Binding-site contacts:
Ligand atom C4 contacts residue ASP108 of chain 1.A at 3.2 Å.
Ligand atom C3 contacts residue ASN107 of chain 1.A at 3.9 Å.
Ligand atom O4 contacts residue ASP108 of chain 1.A at 2.5 Å (salt-bridge).
Ligand atom C2 contacts residue GLY68 of chain 1.A at 3.8 Å.
Ligand atom O4 contacts residue VAL109 of chain 1.A at 3.5 Å.
Ligand atom C6 contacts residue GLY135 of chain 1.A at 3.7 Å.
Ligand atom O7 contacts residue ALA80 of chain 1.A at 3.7 Å.
Ligand atom C1 contacts residue ILE136 of chain 1.A at 3.9 Å (hydrophobic).
Ligand atom C7 contacts residue GLY81 of chain 1.A at 3.5 Å.
Ligand atom O5 contacts residue ILE136 of chain 1.A at 3.7 Å.
Ligand atom C7 contacts residue GLU157 of chain 1.A at 3.5 Å.
Ligand atom C6 contacts residue ASP108 of chain 1.A at 3.2 Å.
Ligand atom C6 contacts residue ILE136 of chain 1.A at 4.0 Å (hydrophobic).
Ligand atom O5 contacts residue GLY135 of chain 1.A at 3.5 Å.
Ligand atom O3 contacts residue ALA67 of chain 1.A at 3.9 Å.
Ligand atom O3 contacts residue GLY68 of chain 1.A at 2.8 Å (h-bond).
Ligand atom O7 contacts residue GLY81 of chain 1.A at 2.8 Å (h-bond).
Ligand atom C8 contacts residue ALA80 of chain 1.A at 3.9 Å (hydrophobic).
Ligand atom O3 contacts residue ASN107 of chain 1.A at 3.0 Å (h-bond).
Ligand atom O3 contacts residue GLU157 of chain 1.A at 2.7 Å (salt-bridge).
Ligand atom C3 contacts residue GLU157 of chain 1.A at 3.2 Å.
Ligand atom O7 contacts residue GLY68 of chain 1.A at 3.7 Å.
Ligand atom O6 contacts residue ALA67 of chain 1.A at 4.0 Å.
Ligand atom O4 contacts residue ASN107 of chain 1.A at 3.4 Å (h-bond).
Ligand atom O6 contacts residue ASP108 of chain 1.A at 2.5 Å (salt-bridge).
Ligand atom C6 contacts residue GLY137 of chain 1.A at 3.7 Å.
Ligand atom O5 contacts residue GLU172 of chain 1.A at 3.8 Å.
Ligand atom C5 contacts residue ILE136 of chain 1.A at 3.6 Å (hydrophobic).
Ligand atom C3 contacts residue GLY68 of chain 1.A at 3.7 Å.
Ligand atom C8 contacts residue GLY81 of chain 1.A at 3.4 Å.
Ligand atom N2 contacts residue GLU157 of chain 1.A at 2.6 Å (salt-bridge).
Ligand atom O1 contacts residue GLU172 of chain 1.A at 3.1 Å (salt-bridge).
Ligand atom C8 contacts residue GLU157 of chain 1.A at 3.5 Å.
Ligand atom C2 contacts residue GLU157 of chain 1.A at 3.5 Å.
Ligand atom C8 contacts residue TYR79 of chain 1.A at 4.0 Å (hydrophobic).
Ligand atom C5 contacts residue GLY137 of chain 1.A at 3.7 Å.
Ligand atom O4 contacts residue GLY137 of chain 1.A at 3.6 Å.
Ligand atom C7 contacts residue GLY68 of chain 1.A at 3.9 Å.
Ligand atom C8 contacts residue TYR160 of chain 1.A at 3.4 Å (hydrophobic).
Ligand atom C1 contacts residue GLU172 of chain 1.A at 3.5 Å.

Sequence of chain 1.A:
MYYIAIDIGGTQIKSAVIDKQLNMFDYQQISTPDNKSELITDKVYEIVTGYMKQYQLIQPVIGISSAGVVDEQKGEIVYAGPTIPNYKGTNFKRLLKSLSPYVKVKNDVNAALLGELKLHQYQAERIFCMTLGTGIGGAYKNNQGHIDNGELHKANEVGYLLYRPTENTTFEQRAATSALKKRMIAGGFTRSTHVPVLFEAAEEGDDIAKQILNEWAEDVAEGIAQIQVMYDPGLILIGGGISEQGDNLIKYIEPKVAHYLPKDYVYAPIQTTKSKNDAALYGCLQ

This protein binds this small molecule.
Small molecule (SMILES): CC(=O)N[C@@H]1[C@@H](O)[C@H](O)[C@@H](CO)O[C@H]1O